Binding-site contacts:
Ligand atom N6 contacts residue GLN333 of chain 2.B at 3.3 Å (h-bond).
Ligand atom PG contacts residue ARG326 of chain 2.A at 3.5 Å.
Ligand atom O1G contacts residue MG1 of chain 2.F at 2.0 Å.
Ligand atom O1A contacts residue LYS345 of chain 2.B at 3.5 Å (salt-bridge).
Ligand atom O2G contacts residue SER212 of chain 2.B at 2.8 Å (h-bond).
Ligand atom PB contacts residue MG1 of chain 2.F at 3.5 Å.
Ligand atom O3' contacts residue ASP342 of chain 2.B at 2.5 Å (salt-bridge).
Ligand atom C2 contacts residue ASN391 of chain 2.A at 3.5 Å.
Ligand atom O3G contacts residue LYS216 of chain 2.B at 3.2 Å (salt-bridge).
Ligand atom O2B contacts residue SER213 of chain 2.B at 3.4 Å (h-bond).
Ligand atom O2G contacts residue ARG326 of chain 2.A at 2.6 Å (salt-bridge).
Ligand atom C5 contacts residue SER213 of chain 2.B at 3.4 Å.
Ligand atom PG contacts residue MG1 of chain 2.F at 3.3 Å.
Ligand atom N3B contacts residue SER213 of chain 2.B at 3.2 Å (h-bond).
Ligand atom C5' contacts residue ARG395 of chain 2.A at 3.5 Å.
Ligand atom N3B contacts residue ARG395 of chain 2.A at 3.0 Å (salt-bridge).
Ligand atom O3G contacts residue SER212 of chain 2.B at 3.5 Å.
Ligand atom O1B contacts residue SER217 of chain 2.B at 2.6 Å (h-bond).
Ligand atom O2A contacts residue THR218 of chain 2.B at 2.4 Å (h-bond).
Ligand atom O1G contacts residue ARG326 of chain 2.A at 3.2 Å (salt-bridge).
Ligand atom O2B contacts residue LYS216 of chain 2.B at 3.0 Å (salt-bridge).
Ligand atom O3A contacts residue THR214 of chain 2.B at 3.5 Å (h-bond).
Ligand atom PG contacts residue ARG395 of chain 2.A at 3.6 Å.
Ligand atom O2G contacts residue ARG395 of chain 2.A at 2.9 Å (salt-bridge).
Ligand atom O1B contacts residue MG1 of chain 2.F at 2.3 Å.
Ligand atom C3' contacts residue ASP342 of chain 2.B at 3.4 Å.
Ligand atom C8 contacts residue ALA341 of chain 2.B at 3.6 Å (hydrophobic).
Ligand atom N3 contacts residue ALA338 of chain 2.B at 3.5 Å.
Ligand atom N7 contacts residue GLY215 of chain 2.B at 3.6 Å (h-bond).
Ligand atom C5 contacts residue THR335 of chain 2.B at 3.5 Å.
Ligand atom O3A contacts residue GLY215 of chain 2.B at 3.2 Å (h-bond).
Ligand atom C4' contacts residue ARG395 of chain 2.A at 3.4 Å.
Ligand atom O2A contacts residue GLY215 of chain 2.B at 3.2 Å.
Ligand atom O4' contacts residue ARG395 of chain 2.A at 3.4 Å.
Ligand atom N6 contacts residue THR335 of chain 2.B at 2.8 Å (h-bond).
Ligand atom N7 contacts residue THR335 of chain 2.B at 2.8 Å (h-bond).
Ligand atom O1A contacts residue MG1 of chain 2.F at 3.5 Å.
Ligand atom O1G contacts residue GLU264 of chain 2.B at 3.2 Å (salt-bridge).
Ligand atom C4 contacts residue SER213 of chain 2.B at 3.4 Å.
Ligand atom O2B contacts residue THR214 of chain 2.B at 3.5 Å (h-bond).

Sequence of chain 2.A:
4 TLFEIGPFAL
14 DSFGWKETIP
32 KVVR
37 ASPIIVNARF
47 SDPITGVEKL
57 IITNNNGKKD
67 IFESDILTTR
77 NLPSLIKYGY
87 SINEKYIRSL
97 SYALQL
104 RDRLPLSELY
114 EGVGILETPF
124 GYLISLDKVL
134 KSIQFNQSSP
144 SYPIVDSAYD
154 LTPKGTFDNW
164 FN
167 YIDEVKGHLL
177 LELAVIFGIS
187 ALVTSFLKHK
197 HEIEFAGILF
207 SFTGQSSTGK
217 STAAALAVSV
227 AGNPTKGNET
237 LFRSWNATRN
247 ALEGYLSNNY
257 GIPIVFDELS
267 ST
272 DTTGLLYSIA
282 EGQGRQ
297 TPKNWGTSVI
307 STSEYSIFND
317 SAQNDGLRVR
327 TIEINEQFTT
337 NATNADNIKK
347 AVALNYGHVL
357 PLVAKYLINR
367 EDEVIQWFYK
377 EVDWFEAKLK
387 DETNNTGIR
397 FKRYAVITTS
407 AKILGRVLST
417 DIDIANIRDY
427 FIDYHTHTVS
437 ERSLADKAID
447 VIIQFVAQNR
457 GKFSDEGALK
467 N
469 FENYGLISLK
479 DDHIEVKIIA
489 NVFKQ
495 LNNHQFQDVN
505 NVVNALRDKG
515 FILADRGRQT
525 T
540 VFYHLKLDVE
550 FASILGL

The small molecule below binds the protein below.
Small molecule (SMILES): Nc1ncnc2c1ncn2[C@@H]1O[C@H](CO[P](=O)(O)O[P](=O)(O)NP(=O)(O)O)[C@@H](O)[C@H]1O

Sequence of chain 2.B:
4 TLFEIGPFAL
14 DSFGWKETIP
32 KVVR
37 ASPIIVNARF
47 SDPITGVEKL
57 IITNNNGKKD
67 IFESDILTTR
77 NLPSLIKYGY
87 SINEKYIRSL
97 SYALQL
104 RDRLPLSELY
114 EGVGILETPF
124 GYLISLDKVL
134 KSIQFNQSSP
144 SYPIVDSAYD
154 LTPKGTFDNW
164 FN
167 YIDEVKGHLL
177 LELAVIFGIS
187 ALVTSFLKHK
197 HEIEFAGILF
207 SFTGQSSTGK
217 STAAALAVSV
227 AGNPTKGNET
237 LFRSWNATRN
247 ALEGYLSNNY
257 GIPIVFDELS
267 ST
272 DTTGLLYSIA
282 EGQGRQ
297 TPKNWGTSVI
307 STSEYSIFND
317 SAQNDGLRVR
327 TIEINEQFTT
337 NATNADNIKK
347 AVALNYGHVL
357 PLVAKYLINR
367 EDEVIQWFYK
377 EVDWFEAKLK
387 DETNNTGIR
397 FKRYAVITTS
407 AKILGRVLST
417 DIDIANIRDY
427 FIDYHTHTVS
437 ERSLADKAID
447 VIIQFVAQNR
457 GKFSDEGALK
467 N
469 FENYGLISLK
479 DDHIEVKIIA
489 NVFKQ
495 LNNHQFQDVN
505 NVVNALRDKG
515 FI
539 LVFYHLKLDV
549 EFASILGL